Sequence of chain 10.B:
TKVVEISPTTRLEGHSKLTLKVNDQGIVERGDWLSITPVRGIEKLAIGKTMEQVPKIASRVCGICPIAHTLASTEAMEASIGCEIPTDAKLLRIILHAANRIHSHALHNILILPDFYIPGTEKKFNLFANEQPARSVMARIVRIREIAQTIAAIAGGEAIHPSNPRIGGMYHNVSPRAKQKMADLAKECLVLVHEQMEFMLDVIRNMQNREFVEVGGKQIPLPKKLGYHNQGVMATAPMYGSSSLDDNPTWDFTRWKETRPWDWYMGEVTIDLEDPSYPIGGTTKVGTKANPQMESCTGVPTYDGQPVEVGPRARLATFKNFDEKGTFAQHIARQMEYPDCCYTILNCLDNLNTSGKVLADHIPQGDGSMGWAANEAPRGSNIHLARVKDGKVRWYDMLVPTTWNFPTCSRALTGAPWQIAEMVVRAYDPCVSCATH

Binding-site contacts:
Ligand atom C1 contacts residue CYS65 of chain 10.B at 3.2 Å (hydrophobic).
Ligand atom N2 contacts residue ARG379 of chain 10.B at 4.1 Å.
Ligand atom C1 contacts residue ALA377 of chain 10.B at 3.8 Å (hydrophobic).
Ligand atom C2 contacts residue VAL400 of chain 10.B at 3.7 Å (hydrophobic).
Ligand atom N1 contacts residue ARG379 of chain 10.B at 3.0 Å (salt-bridge).
Ligand atom C3 contacts residue ALA377 of chain 10.B at 4.0 Å (hydrophobic).
Ligand atom O3 contacts residue ALA377 of chain 10.B at 3.7 Å.
Ligand atom C3 contacts residue HIS69 of chain 10.B at 3.5 Å.
Ligand atom N2 contacts residue CYS434 of chain 10.B at 3.3 Å.
Ligand atom O3 contacts residue HIS69 of chain 10.B at 3.4 Å (h-bond).
Ligand atom C2 contacts residue THR402 of chain 10.B at 4.0 Å.
Ligand atom FE contacts residue CYS65 of chain 10.B at 2.4 Å.
Ligand atom N2 contacts residue PRO401 of chain 10.B at 3.4 Å.
Ligand atom NI contacts residue CYS431 of chain 10.B at 2.4 Å.
Ligand atom C2 contacts residue ARG379 of chain 10.B at 3.9 Å.
Ligand atom C2 contacts residue CYS434 of chain 10.B at 3.0 Å (hydrophobic).
Ligand atom N2 contacts residue VAL400 of chain 10.B at 3.7 Å.
Ligand atom C1 contacts residue PRO401 of chain 10.B at 4.2 Å (hydrophobic).
Ligand atom N1 contacts residue PRO378 of chain 10.B at 3.3 Å.
Ligand atom C3 contacts residue CYS65 of chain 10.B at 3.2 Å (hydrophobic).
Ligand atom N2 contacts residue THR402 of chain 10.B at 3.0 Å (h-bond).
Ligand atom NI contacts residue CYS434 of chain 10.B at 2.6 Å.
Ligand atom C3 contacts residue PRO401 of chain 10.B at 3.7 Å (hydrophobic).
Ligand atom N2 contacts residue CYS431 of chain 10.B at 4.0 Å.
Ligand atom O3 contacts residue PRO401 of chain 10.B at 3.4 Å.
Ligand atom O3 contacts residue ASN382 of chain 10.B at 3.1 Å.
Ligand atom N1 contacts residue ALA377 of chain 10.B at 3.4 Å.
Ligand atom C1 contacts residue ARG379 of chain 10.B at 3.4 Å.
Ligand atom O3 contacts residue CYS65 of chain 10.B at 4.0 Å.
Ligand atom C2 contacts residue PRO401 of chain 10.B at 3.6 Å (hydrophobic).
Ligand atom O3 contacts residue ALA68 of chain 10.B at 3.8 Å.
Ligand atom NI contacts residue CYS62 of chain 10.B at 2.4 Å.
Ligand atom C3 contacts residue CYS434 of chain 10.B at 3.3 Å (hydrophobic).
Ligand atom C1 contacts residue PRO378 of chain 10.B at 4.2 Å (hydrophobic).
Ligand atom NI contacts residue CYS65 of chain 10.B at 2.5 Å.
Ligand atom C2 contacts residue CYS431 of chain 10.B at 3.9 Å (hydrophobic).
Ligand atom N1 contacts residue CYS65 of chain 10.B at 3.9 Å.
Ligand atom O3 contacts residue VAL400 of chain 10.B at 3.6 Å.
Ligand atom C3 contacts residue VAL400 of chain 10.B at 3.6 Å (hydrophobic).
Ligand atom FE contacts residue CYS434 of chain 10.B at 2.5 Å.

This protein binds this small molecule.
Small molecule (SMILES): N#C[Fe]([Ni])(C#N)C=O